This small molecule binds to this protein.
Small molecule (SMILES): CC(=O)N[C@H]1[C@H](O[C@H]2[C@H](O)[C@@H](NC(C)=O)CO[C@@H]2CO)O[C@H](CO)[C@@H](O[C@@H]2O[C@H](CO)[C@@H](O)[C@H](O[C@H]3O[C@H](CO)[C@@H](O)[C@H](O)[C@@H]3O)[C@@H]2O)[C@@H]1O

Binding-site contacts:
Ligand atom C7 contacts residue ASN118 of chain 1.A at 3.9 Å.
Ligand atom C6 contacts residue SER120 of chain 1.A at 3.6 Å.
Ligand atom C1 contacts residue THR102 of chain 1.A at 4.1 Å.
Ligand atom O6 contacts residue SER120 of chain 1.A at 2.5 Å (h-bond).
Ligand atom C8 contacts residue TYR104 of chain 1.A at 3.7 Å (hydrophobic).
Ligand atom O5 contacts residue ASN118 of chain 1.A at 2.4 Å (h-bond).
Ligand atom C8 contacts residue TYR135 of chain 1.A at 4.1 Å (hydrophobic).
Ligand atom C3 contacts residue ASN118 of chain 1.A at 3.8 Å.
Ligand atom C2 contacts residue ASN118 of chain 1.A at 2.5 Å.
Ligand atom O7 contacts residue TYR104 of chain 1.A at 4.2 Å.
Ligand atom O6 contacts residue TYR135 of chain 1.A at 4.0 Å.
Ligand atom N2 contacts residue TYR104 of chain 1.A at 4.3 Å.
Ligand atom C7 contacts residue TYR104 of chain 1.A at 3.9 Å (hydrophobic).
Ligand atom C5 contacts residue ASN118 of chain 1.A at 3.7 Å.
Ligand atom C1 contacts residue ASN118 of chain 1.A at 1.4 Å.
Ligand atom C4 contacts residue ASN118 of chain 1.A at 4.2 Å.
Ligand atom O5 contacts residue THR102 of chain 1.A at 3.9 Å.
Ligand atom N2 contacts residue ASN118 of chain 1.A at 2.9 Å (h-bond).

Sequence of chain 1.A:
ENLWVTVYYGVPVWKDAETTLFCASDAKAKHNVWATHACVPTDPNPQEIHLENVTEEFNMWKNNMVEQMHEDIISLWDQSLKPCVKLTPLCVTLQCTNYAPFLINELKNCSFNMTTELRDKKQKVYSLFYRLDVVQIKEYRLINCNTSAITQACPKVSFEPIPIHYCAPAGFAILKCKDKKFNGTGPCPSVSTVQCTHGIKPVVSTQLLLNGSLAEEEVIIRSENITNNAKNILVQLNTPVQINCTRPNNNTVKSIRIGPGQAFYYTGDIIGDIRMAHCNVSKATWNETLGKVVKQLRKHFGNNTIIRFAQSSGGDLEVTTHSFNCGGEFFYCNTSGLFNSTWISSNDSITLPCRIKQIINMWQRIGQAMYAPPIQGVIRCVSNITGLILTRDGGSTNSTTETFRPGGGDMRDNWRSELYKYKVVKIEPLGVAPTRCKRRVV